Sequence of chain 1.B:
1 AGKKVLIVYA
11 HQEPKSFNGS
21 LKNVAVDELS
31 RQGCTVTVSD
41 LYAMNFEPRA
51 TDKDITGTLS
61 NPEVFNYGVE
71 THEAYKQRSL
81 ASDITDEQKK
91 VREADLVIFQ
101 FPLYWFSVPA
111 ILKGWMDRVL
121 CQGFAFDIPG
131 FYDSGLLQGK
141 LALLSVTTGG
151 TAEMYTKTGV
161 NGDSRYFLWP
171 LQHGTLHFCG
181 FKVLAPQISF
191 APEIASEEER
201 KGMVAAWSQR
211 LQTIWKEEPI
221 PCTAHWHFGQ

Binding-site contacts:
Ligand atom BR3 contacts residue GLY174 of chain 1.B at 3.0 Å.
Ligand atom N8 contacts residue PHE126 of chain 1.B at 4.2 Å.
Ligand atom BR1 contacts residue FAD1 of chain 1.D at 3.9 Å.
Ligand atom BR1 contacts residue GLY150 of chain 1.A at 3.5 Å.
Ligand atom C1 contacts residue PHE178 of chain 1.B at 3.9 Å (hydrophobic).
Ligand atom BR3 contacts residue TRP105 of chain 1.A at 3.8 Å.
Ligand atom BR3 contacts residue FAD1 of chain 1.D at 3.2 Å.
Ligand atom BR2 contacts residue ASN161 of chain 1.A at 3.3 Å.
Ligand atom N8 contacts residue PHE178 of chain 1.B at 4.1 Å.
Ligand atom C7 contacts residue TRP105 of chain 1.A at 4.0 Å (hydrophobic).
Ligand atom C2 contacts residue FAD1 of chain 1.D at 3.3 Å.
Ligand atom C3 contacts residue FAD1 of chain 1.D at 3.2 Å.
Ligand atom C2 contacts residue PHE178 of chain 1.B at 3.5 Å (hydrophobic).
Ligand atom BR3 contacts residue PHE106 of chain 1.A at 3.7 Å.
Ligand atom C6 contacts residue PHE126 of chain 1.B at 4.1 Å (hydrophobic).
Ligand atom C3 contacts residue TRP105 of chain 1.A at 4.3 Å (hydrophobic).
Ligand atom C9 contacts residue PHE126 of chain 1.B at 3.5 Å (hydrophobic).
Ligand atom BR1 contacts residue GLY149 of chain 1.A at 3.7 Å.
Ligand atom C6 contacts residue PHE178 of chain 1.B at 4.3 Å (hydrophobic).
Ligand atom BR2 contacts residue PHE178 of chain 1.B at 3.6 Å.
Ligand atom N5 contacts residue PHE126 of chain 1.B at 3.4 Å.
Ligand atom BR2 contacts residue MET154 of chain 1.A at 4.3 Å.
Ligand atom BR2 contacts residue TYR155 of chain 1.A at 3.8 Å.
Ligand atom N8 contacts residue TRP105 of chain 1.A at 3.1 Å.
Ligand atom C9 contacts residue TRP105 of chain 1.A at 3.7 Å (hydrophobic).
Ligand atom C7 contacts residue PHE178 of chain 1.B at 3.7 Å (hydrophobic).
Ligand atom C3 contacts residue PHE178 of chain 1.B at 3.5 Å (hydrophobic).
Ligand atom C7 contacts residue FAD1 of chain 1.D at 3.3 Å.
Ligand atom C4 contacts residue FAD1 of chain 1.D at 3.4 Å.
Ligand atom C6 contacts residue FAD1 of chain 1.D at 3.4 Å.
Ligand atom BR4 contacts residue FAD1 of chain 1.D at 3.6 Å.
Ligand atom BR2 contacts residue PHE106 of chain 1.A at 4.5 Å.
Ligand atom BR2 contacts residue FAD1 of chain 1.D at 3.7 Å.
Ligand atom N5 contacts residue FAD1 of chain 1.D at 3.3 Å.
Ligand atom C1 contacts residue FAD1 of chain 1.D at 3.5 Å.
Ligand atom N8 contacts residue FAD1 of chain 1.D at 3.2 Å (h-bond).
Ligand atom BR3 contacts residue PHE178 of chain 1.B at 3.5 Å.
Ligand atom C9 contacts residue FAD1 of chain 1.D at 3.2 Å.
Ligand atom C4 contacts residue PHE178 of chain 1.B at 4.4 Å (hydrophobic).

Sequence of chain 1.A:
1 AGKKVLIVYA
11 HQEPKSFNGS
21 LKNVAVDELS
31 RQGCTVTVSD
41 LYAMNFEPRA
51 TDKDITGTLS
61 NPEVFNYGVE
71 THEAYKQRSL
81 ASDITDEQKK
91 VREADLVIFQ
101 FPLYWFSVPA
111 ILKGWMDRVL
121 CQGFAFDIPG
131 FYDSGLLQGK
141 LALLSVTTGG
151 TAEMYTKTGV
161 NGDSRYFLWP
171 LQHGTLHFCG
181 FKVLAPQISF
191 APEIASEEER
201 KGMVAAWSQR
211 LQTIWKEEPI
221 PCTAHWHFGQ

The protein below binds the small molecule below.
Small molecule (SMILES): Brc1c(Br)c(Br)c2[nH]cnc2c1Br